Sequence of chain 1.C:
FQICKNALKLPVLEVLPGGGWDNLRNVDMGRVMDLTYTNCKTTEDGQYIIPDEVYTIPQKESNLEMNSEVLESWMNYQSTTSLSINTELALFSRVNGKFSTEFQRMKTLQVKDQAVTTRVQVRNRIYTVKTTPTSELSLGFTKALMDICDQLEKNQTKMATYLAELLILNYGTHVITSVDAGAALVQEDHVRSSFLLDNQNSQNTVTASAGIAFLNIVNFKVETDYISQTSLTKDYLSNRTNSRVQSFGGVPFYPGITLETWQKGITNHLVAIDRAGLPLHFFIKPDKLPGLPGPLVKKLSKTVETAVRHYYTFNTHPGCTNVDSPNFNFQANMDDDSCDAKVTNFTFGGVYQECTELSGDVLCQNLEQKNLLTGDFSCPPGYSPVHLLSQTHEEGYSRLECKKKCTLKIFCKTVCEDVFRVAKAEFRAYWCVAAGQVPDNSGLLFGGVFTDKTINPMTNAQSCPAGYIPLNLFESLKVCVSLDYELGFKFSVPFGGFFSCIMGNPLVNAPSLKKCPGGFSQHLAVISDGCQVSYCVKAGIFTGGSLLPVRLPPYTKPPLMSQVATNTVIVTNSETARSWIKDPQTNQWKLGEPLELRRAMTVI

Binding-site contacts:
Ligand atom C3 contacts residue ASN169 of chain 1.D at 3.8 Å.
Ligand atom C5 contacts residue ASN169 of chain 1.D at 3.7 Å.
Ligand atom C2 contacts residue ASN169 of chain 1.D at 2.5 Å.
Ligand atom C6 contacts residue THR171 of chain 1.D at 4.3 Å.
Ligand atom O7 contacts residue GLN585 of chain 1.D at 4.0 Å.
Ligand atom C8 contacts residue THR588 of chain 1.D at 4.5 Å.
Ligand atom C8 contacts residue THR428 of chain 1.C at 4.1 Å.
Ligand atom C8 contacts residue ASN169 of chain 1.D at 4.4 Å.
Ligand atom C1 contacts residue GLN585 of chain 1.D at 4.2 Å.
Ligand atom C1 contacts residue ASN169 of chain 1.D at 1.4 Å.
Ligand atom C4 contacts residue ASN169 of chain 1.D at 4.2 Å.
Ligand atom O5 contacts residue ASN169 of chain 1.D at 2.4 Å (h-bond).
Ligand atom O6 contacts residue GLN585 of chain 1.D at 3.8 Å.
Ligand atom C2 contacts residue GLN585 of chain 1.D at 4.0 Å.
Ligand atom O6 contacts residue LYS172 of chain 1.D at 4.4 Å.
Ligand atom N2 contacts residue ASN169 of chain 1.D at 2.9 Å (h-bond).
Ligand atom O5 contacts residue GLN585 of chain 1.D at 3.9 Å.
Ligand atom O7 contacts residue ASN169 of chain 1.D at 3.1 Å (h-bond).
Ligand atom O7 contacts residue VAL586 of chain 1.D at 4.3 Å.
Ligand atom C8 contacts residue CYS430 of chain 1.C at 4.4 Å (hydrophobic).
Ligand atom C8 contacts residue CYS416 of chain 1.C at 3.6 Å (hydrophobic).
Ligand atom C7 contacts residue ASN169 of chain 1.D at 3.2 Å.

Sequence of chain 1.D:
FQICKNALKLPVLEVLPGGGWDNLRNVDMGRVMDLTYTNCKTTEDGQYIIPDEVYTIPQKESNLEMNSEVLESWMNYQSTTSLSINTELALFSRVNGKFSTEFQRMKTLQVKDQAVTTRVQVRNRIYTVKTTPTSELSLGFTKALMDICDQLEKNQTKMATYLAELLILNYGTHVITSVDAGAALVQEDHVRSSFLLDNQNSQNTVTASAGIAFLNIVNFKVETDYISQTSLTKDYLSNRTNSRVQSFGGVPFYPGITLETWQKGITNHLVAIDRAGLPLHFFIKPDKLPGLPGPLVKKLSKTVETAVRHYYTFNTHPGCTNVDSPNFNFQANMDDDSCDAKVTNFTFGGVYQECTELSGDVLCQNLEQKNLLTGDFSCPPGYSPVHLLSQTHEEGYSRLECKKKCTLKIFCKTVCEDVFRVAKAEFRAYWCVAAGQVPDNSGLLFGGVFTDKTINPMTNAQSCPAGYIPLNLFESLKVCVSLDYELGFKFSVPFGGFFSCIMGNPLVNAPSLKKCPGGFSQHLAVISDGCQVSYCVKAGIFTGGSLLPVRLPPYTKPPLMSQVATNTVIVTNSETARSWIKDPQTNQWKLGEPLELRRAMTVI

The protein below binds the small molecule below.
Small molecule (SMILES): CC(=O)N[C@@H]1[C@@H](O)[C@H](O)[C@@H](CO)O[C@H]1O